Sequence of chain 1.A:
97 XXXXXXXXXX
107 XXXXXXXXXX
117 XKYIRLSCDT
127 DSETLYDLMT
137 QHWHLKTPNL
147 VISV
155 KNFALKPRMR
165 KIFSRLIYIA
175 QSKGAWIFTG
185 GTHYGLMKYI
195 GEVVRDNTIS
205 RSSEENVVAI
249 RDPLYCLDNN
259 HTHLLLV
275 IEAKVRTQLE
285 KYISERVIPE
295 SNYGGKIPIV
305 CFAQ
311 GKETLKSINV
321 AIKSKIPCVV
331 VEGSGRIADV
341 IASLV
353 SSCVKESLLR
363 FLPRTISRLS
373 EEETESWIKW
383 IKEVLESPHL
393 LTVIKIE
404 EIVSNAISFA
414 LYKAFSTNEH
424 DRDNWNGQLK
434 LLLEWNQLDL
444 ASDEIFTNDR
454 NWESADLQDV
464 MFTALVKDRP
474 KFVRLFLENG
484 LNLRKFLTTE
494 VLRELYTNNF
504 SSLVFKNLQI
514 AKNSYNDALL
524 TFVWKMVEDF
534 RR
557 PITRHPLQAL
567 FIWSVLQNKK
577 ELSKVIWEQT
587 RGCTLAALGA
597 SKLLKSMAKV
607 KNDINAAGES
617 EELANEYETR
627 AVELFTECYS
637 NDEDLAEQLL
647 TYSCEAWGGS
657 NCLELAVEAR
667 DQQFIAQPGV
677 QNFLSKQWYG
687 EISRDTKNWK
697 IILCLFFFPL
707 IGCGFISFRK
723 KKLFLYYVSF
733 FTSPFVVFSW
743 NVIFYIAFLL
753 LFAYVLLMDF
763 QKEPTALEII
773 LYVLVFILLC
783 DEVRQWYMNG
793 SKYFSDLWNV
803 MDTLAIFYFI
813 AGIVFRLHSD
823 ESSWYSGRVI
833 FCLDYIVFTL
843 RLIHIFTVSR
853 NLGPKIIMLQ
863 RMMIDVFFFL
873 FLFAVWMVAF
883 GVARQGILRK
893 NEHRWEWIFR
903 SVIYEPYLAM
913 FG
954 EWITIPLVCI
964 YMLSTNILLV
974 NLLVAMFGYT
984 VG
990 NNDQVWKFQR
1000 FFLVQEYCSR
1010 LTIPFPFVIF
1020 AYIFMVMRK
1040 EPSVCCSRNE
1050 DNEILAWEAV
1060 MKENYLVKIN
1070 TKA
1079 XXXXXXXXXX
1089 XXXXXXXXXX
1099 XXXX

Binding-site contacts:
Ligand atom C03 contacts residue TYR747 of chain 1.A at 3.6 Å (hydrophobic).
Ligand atom C18 contacts residue LEU1002 of chain 1.A at 3.8 Å (hydrophobic).
Ligand atom C19 contacts residue ASP783 of chain 1.A at 4.4 Å.
Ligand atom O09 contacts residue ILE847 of chain 1.A at 4.0 Å.
Ligand atom C01 contacts residue ILE847 of chain 1.A at 3.7 Å (hydrophobic).
Ligand atom O17 contacts residue LEU1002 of chain 1.A at 4.5 Å.
Ligand atom C01 contacts residue TYR747 of chain 1.A at 2.6 Å (hydrophobic).
Ligand atom C12 contacts residue TYR1006 of chain 1.A at 4.2 Å (hydrophobic).
Ligand atom C02 contacts residue ILE847 of chain 1.A at 4.1 Å (hydrophobic).
Ligand atom C06 contacts residue ILE847 of chain 1.A at 4.5 Å (hydrophobic).
Ligand atom C02 contacts residue TYR747 of chain 1.A at 3.5 Å (hydrophobic).
Ligand atom C11 contacts residue TYR1006 of chain 1.A at 3.7 Å (hydrophobic).
Ligand atom C21 contacts residue ASP783 of chain 1.A at 3.8 Å.
Ligand atom C21 contacts residue ARG1009 of chain 1.A at 4.1 Å.
Ligand atom C08 contacts residue ARG843 of chain 1.A at 3.8 Å.
Ligand atom C20 contacts residue ASP783 of chain 1.A at 3.6 Å.
Ligand atom N10 contacts residue TYR1006 of chain 1.A at 3.3 Å.
Ligand atom C13 contacts residue ARG1009 of chain 1.A at 4.1 Å.
Ligand atom C20 contacts residue ARG1009 of chain 1.A at 3.7 Å.
Ligand atom C11 contacts residue ARG1009 of chain 1.A at 4.4 Å.
Ligand atom C08 contacts residue ILE847 of chain 1.A at 4.2 Å (hydrophobic).
Ligand atom C16 contacts residue TYR1006 of chain 1.A at 4.1 Å (hydrophobic).
Ligand atom C12 contacts residue ARG843 of chain 1.A at 4.0 Å.
Ligand atom C12 contacts residue ARG1009 of chain 1.A at 3.7 Å.
Ligand atom O09 contacts residue ARG843 of chain 1.A at 2.7 Å (salt-bridge).
Ligand atom C07 contacts residue ILE847 of chain 1.A at 3.3 Å (hydrophobic).
Ligand atom C19 contacts residue ARG1009 of chain 1.A at 4.0 Å.

This protein binds this small molecule.
Small molecule (SMILES): COc1ccc(NC(=O)[C@@H]2C[C@H](C)CC[C@H]2C(C)C)cc1